Binding-site contacts:
Ligand atom O contacts residue MET93 of chain 1.E at 3.8 Å.
Ligand atom CD1 contacts residue SER92 of chain 1.E at 3.7 Å.
Ligand atom C1 contacts residue SER92 of chain 1.E at 2.3 Å.
Ligand atom CA contacts residue GLY63 of chain 1.E at 3.4 Å.
Ligand atom CA contacts residue SER92 of chain 1.E at 2.4 Å.
Ligand atom O contacts residue SER92 of chain 1.E at 2.3 Å (h-bond).
Ligand atom CD2 contacts residue GLY63 of chain 1.E at 3.5 Å.
Ligand atom C contacts residue HIS117 of chain 1.E at 2.6 Å.
Ligand atom O contacts residue ILE65 of chain 1.E at 3.5 Å (h-bond).
Ligand atom CZ contacts residue HIS117 of chain 1.E at 3.6 Å.
Ligand atom O contacts residue GLY63 of chain 1.E at 3.2 Å (h-bond).
Ligand atom C contacts residue SER92 of chain 1.E at 1.3 Å.
Ligand atom CZ contacts residue ASN148 of chain 1.E at 3.8 Å.
Ligand atom N contacts residue LEU120 of chain 1.E at 2.8 Å (h-bond).
Ligand atom CE2 contacts residue SER92 of chain 1.E at 2.7 Å.
Ligand atom CE2 contacts residue MET144 of chain 1.E at 3.7 Å (hydrophobic).
Ligand atom O contacts residue GLY62 of chain 1.E at 3.8 Å.
Ligand atom C contacts residue GLY63 of chain 1.E at 3.7 Å.
Ligand atom CG contacts residue SER92 of chain 1.E at 2.9 Å.
Ligand atom CA contacts residue LEU120 of chain 1.E at 3.8 Å (hydrophobic).
Ligand atom CD2 contacts residue SER92 of chain 1.E at 2.6 Å.
Ligand atom CE1 contacts residue PRO119 of chain 1.E at 3.9 Å (hydrophobic).
Ligand atom CD2 contacts residue SER64 of chain 1.E at 3.6 Å.
Ligand atom CB contacts residue SER92 of chain 1.E at 2.9 Å.
Ligand atom O contacts residue HIS117 of chain 1.E at 3.8 Å.
Ligand atom N contacts residue SER92 of chain 1.E at 3.7 Å.
Ligand atom C1 contacts residue HIS117 of chain 1.E at 1.5 Å.
Ligand atom O contacts residue LEU120 of chain 1.E at 2.4 Å (h-bond).
Ligand atom O contacts residue SER64 of chain 1.E at 3.1 Å.
Ligand atom CB contacts residue ILE65 of chain 1.E at 3.6 Å (hydrophobic).
Ligand atom CA contacts residue LEU120 of chain 1.E at 3.6 Å (hydrophobic).
Ligand atom CA contacts residue HIS117 of chain 1.E at 3.4 Å.
Ligand atom C contacts residue LEU120 of chain 1.E at 3.7 Å (hydrophobic).
Ligand atom C contacts residue LEU120 of chain 1.E at 3.5 Å (hydrophobic).
Ligand atom O contacts residue PRO119 of chain 1.E at 3.2 Å.
Ligand atom CD1 contacts residue PRO119 of chain 1.E at 3.6 Å (hydrophobic).
Ligand atom CD2 contacts residue MET144 of chain 1.E at 3.7 Å (hydrophobic).
Ligand atom CE1 contacts residue HIS117 of chain 1.E at 2.9 Å.
Ligand atom CD1 contacts residue HIS117 of chain 1.E at 3.3 Å.
Ligand atom N contacts residue GLY63 of chain 1.E at 3.2 Å (h-bond).

The small molecule below binds the protein below.
Small molecule (SMILES): CC(C)C[C@H](NC(=O)CN)C(=O)N[C@@H](Cc1ccccc1)[C@H](C)O

Sequence of chain 1.E:
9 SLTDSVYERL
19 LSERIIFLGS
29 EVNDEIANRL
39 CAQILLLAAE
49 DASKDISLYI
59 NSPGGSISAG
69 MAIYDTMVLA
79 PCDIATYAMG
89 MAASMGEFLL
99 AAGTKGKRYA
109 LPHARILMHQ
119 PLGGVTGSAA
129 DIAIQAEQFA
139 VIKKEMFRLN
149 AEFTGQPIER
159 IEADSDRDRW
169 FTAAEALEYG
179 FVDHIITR